Sequence of chain 1.A:
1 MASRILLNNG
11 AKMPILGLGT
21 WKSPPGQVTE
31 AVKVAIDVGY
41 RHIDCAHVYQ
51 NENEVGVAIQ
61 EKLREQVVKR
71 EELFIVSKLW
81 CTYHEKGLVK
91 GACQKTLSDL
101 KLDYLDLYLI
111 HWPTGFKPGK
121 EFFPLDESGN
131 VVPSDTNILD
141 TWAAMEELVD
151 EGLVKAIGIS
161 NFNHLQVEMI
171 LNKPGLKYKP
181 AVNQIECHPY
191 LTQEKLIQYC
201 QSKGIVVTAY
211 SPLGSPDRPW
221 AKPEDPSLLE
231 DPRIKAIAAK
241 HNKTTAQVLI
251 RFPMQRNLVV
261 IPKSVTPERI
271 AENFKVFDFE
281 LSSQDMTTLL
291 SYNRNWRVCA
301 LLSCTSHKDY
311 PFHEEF

The small molecule below binds the protein below.
Small molecule (SMILES): O=C(O)COc1cc(F)ccc1C(=S)NCc1ccc(Br)cc1F

Binding-site contacts:
Ligand atom C26 contacts residue FID1 of chain 1.E at 3.0 Å.
Ligand atom O33 contacts residue HIS111 of chain 1.A at 2.7 Å (h-bond).
Ligand atom C20 contacts residue FID1 of chain 1.E at 0.2 Å.
Ligand atom O33 contacts residue TYR49 of chain 1.A at 3.1 Å (h-bond).
Ligand atom C32 contacts residue FID1 of chain 1.E at 0.6 Å.
Ligand atom F9 contacts residue FID1 of chain 1.E at 0.4 Å.
Ligand atom O33 contacts residue FID1 of chain 1.E at 0.8 Å (h-bond).
Ligand atom O34 contacts residue FID1 of chain 1.E at 0.3 Å.
Ligand atom N17 contacts residue FID1 of chain 1.E at 0.5 Å.
Ligand atom C20 contacts residue TRP21 of chain 1.A at 3.5 Å (hydrophobic).
Ligand atom C28 contacts residue TRP112 of chain 1.A at 3.4 Å (hydrophobic).
Ligand atom C26 contacts residue TRP112 of chain 1.A at 3.5 Å (hydrophobic).
Ligand atom O33 contacts residue NDP1 of chain 1.C at 3.2 Å.
Ligand atom C24 contacts residue TRP112 of chain 1.A at 3.2 Å (hydrophobic).
Ligand atom C3 contacts residue FID1 of chain 1.E at 0.5 Å.
Ligand atom F14 contacts residue TRP112 of chain 1.A at 3.2 Å.
Ligand atom O34 contacts residue TRP112 of chain 1.A at 3.2 Å (h-bond).
Ligand atom F14 contacts residue LEU301 of chain 1.A at 3.3 Å.
Ligand atom C4 contacts residue FID1 of chain 1.E at 0.4 Å.
Ligand atom C6 contacts residue FID1 of chain 1.E at 0.5 Å.
Ligand atom F9 contacts residue VAL48 of chain 1.A at 2.9 Å.
Ligand atom BR8 contacts residue THR114 of chain 1.A at 2.8 Å.
Ligand atom C11 contacts residue FID1 of chain 1.E at 0.2 Å.
Ligand atom C25 contacts residue TRP112 of chain 1.A at 3.4 Å (hydrophobic).
Ligand atom C24 contacts residue FID1 of chain 1.E at 2.3 Å.
Ligand atom F14 contacts residue ALA300 of chain 1.A at 3.0 Å.
Ligand atom O15 contacts residue FID1 of chain 1.E at 0.9 Å.
Ligand atom C2 contacts residue FID1 of chain 1.E at 0.4 Å.
Ligand atom O15 contacts residue TRP21 of chain 1.A at 3.2 Å.
Ligand atom C27 contacts residue FID1 of chain 1.E at 2.7 Å.
Ligand atom S16 contacts residue FID1 of chain 1.E at 1.7 Å (h-bond).
Ligand atom C5 contacts residue FID1 of chain 1.E at 0.4 Å.
Ligand atom C29 contacts residue TRP112 of chain 1.A at 3.5 Å (hydrophobic).
Ligand atom C13 contacts residue FID1 of chain 1.E at 0.9 Å.
Ligand atom O34 contacts residue HIS111 of chain 1.A at 3.4 Å (h-bond).
Ligand atom C7 contacts residue FID1 of chain 1.E at 0.4 Å.
Ligand atom C27 contacts residue TRP112 of chain 1.A at 3.2 Å (hydrophobic).
Ligand atom C32 contacts residue HIS111 of chain 1.A at 3.5 Å.
Ligand atom F14 contacts residue FID1 of chain 1.E at 2.1 Å.
Ligand atom C2 contacts residue TRP21 of chain 1.A at 3.0 Å (hydrophobic).